This small molecule binds to this protein.
Small molecule (SMILES): CC1CCN(C(=O)NCc2ccco2)CC1

Binding-site contacts:
Ligand atom C10 contacts residue LEU183 of chain 1.A at 4.0 Å (hydrophobic).
Ligand atom C9 contacts residue PHE114 of chain 1.A at 3.6 Å (hydrophobic).
Ligand atom N1 contacts residue PHE110 of chain 1.A at 3.8 Å.
Ligand atom C11 contacts residue PHE110 of chain 1.A at 3.6 Å (hydrophobic).
Ligand atom C10 contacts residue PHE184 of chain 1.A at 3.3 Å (hydrophobic).
Ligand atom C8 contacts residue TRP138 of chain 1.A at 4.1 Å (hydrophobic).
Ligand atom C9 contacts residue TRP138 of chain 1.A at 3.6 Å (hydrophobic).
Ligand atom N1 contacts residue ASN176 of chain 1.A at 3.9 Å.
Ligand atom C3 contacts residue ILE107 of chain 1.A at 3.8 Å (hydrophobic).
Ligand atom C4 contacts residue PHE110 of chain 1.A at 3.9 Å (hydrophobic).
Ligand atom C1 contacts residue TYR148 of chain 1.A at 4.1 Å (hydrophobic).
Ligand atom C9 contacts residue PHE184 of chain 1.A at 3.6 Å (hydrophobic).
Ligand atom C8 contacts residue PHE110 of chain 1.A at 3.3 Å (hydrophobic).
Ligand atom C5 contacts residue PHE110 of chain 1.A at 3.9 Å (hydrophobic).
Ligand atom C1 contacts residue THR149 of chain 1.A at 4.0 Å.
Ligand atom N2 contacts residue ASN176 of chain 1.A at 3.2 Å (h-bond).
Ligand atom O1 contacts residue PHE110 of chain 1.A at 4.1 Å.
Ligand atom C4 contacts residue ILE107 of chain 1.A at 3.6 Å (hydrophobic).
Ligand atom N2 contacts residue PHE110 of chain 1.A at 4.0 Å.
Ligand atom C6 contacts residue ASN179 of chain 1.A at 3.7 Å.
Ligand atom C12 contacts residue THR149 of chain 1.A at 3.5 Å.
Ligand atom C12 contacts residue TRP145 of chain 1.A at 4.1 Å (hydrophobic).
Ligand atom O1 contacts residue ASN179 of chain 1.A at 2.7 Å (h-bond).
Ligand atom C4 contacts residue ASN179 of chain 1.A at 4.0 Å.
Ligand atom C10 contacts residue GLU180 of chain 1.A at 3.8 Å.
Ligand atom C1 contacts residue TRP103 of chain 1.A at 4.1 Å (hydrophobic).
Ligand atom C8 contacts residue TRP145 of chain 1.A at 3.6 Å (hydrophobic).
Ligand atom C4 contacts residue GLY106 of chain 1.A at 4.1 Å.
Ligand atom C6 contacts residue ASN176 of chain 1.A at 3.5 Å.
Ligand atom C7 contacts residue PHE110 of chain 1.A at 3.9 Å (hydrophobic).
Ligand atom C11 contacts residue TRP145 of chain 1.A at 4.0 Å (hydrophobic).
Ligand atom C11 contacts residue ASN176 of chain 1.A at 3.5 Å.
Ligand atom C5 contacts residue ASN176 of chain 1.A at 3.9 Å.
Ligand atom O2 contacts residue ASN179 of chain 1.A at 3.6 Å.
Ligand atom C4 contacts residue TRP207 of chain 1.A at 4.0 Å (hydrophobic).
Ligand atom C3 contacts residue TRP207 of chain 1.A at 3.5 Å (hydrophobic).
Ligand atom O2 contacts residue GLU180 of chain 1.A at 3.4 Å (salt-bridge).
Ligand atom C9 contacts residue PHE110 of chain 1.A at 3.6 Å (hydrophobic).
Ligand atom C5 contacts residue ASN179 of chain 1.A at 3.6 Å.
Ligand atom O2 contacts residue LEU183 of chain 1.A at 3.8 Å.

Sequence of chain 1.A:
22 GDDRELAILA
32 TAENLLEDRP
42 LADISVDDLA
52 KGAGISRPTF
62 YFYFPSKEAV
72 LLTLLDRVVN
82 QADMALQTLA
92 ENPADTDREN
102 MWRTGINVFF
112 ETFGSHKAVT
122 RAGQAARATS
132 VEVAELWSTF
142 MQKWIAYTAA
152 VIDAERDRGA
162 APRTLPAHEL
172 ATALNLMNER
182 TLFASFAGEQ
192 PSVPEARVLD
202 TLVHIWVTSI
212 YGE